Binding-site contacts:
Ligand atom C8 contacts residue TYR99 of chain 1.C at 3.8 Å (hydrophobic).
Ligand atom O1B contacts residue GLY138 of chain 1.C at 3.7 Å.
Ligand atom O8 contacts residue TRP154 of chain 1.C at 3.9 Å.
Ligand atom O6 contacts residue GLN227 of chain 1.C at 3.7 Å.
Ligand atom C1 contacts residue GLY138 of chain 1.C at 3.6 Å.
Ligand atom O3 contacts residue GLN227 of chain 1.C at 3.2 Å (h-bond).
Ligand atom C4 contacts residue GLY136 of chain 1.C at 3.5 Å.
Ligand atom C9 contacts residue TRP154 of chain 1.C at 3.9 Å (hydrophobic).
Ligand atom O1A contacts residue GLY138 of chain 1.C at 2.8 Å (h-bond).
Ligand atom C8 contacts residue GLN227 of chain 1.C at 3.7 Å.
Ligand atom O10 contacts residue GLY136 of chain 1.C at 3.7 Å.
Ligand atom O4 contacts residue GLN227 of chain 1.C at 3.2 Å (h-bond).
Ligand atom N5 contacts residue GLY136 of chain 1.C at 2.9 Å (h-bond).
Ligand atom C1 contacts residue SER137 of chain 1.C at 3.5 Å.
Ligand atom C9 contacts residue TYR99 of chain 1.C at 3.4 Å (hydrophobic).
Ligand atom C9 contacts residue GLU191 of chain 1.C at 3.4 Å.
Ligand atom O10 contacts residue TRP154 of chain 1.C at 3.9 Å.
Ligand atom O7 contacts residue GLU191 of chain 1.C at 3.8 Å.
Ligand atom C6 contacts residue GLU191 of chain 1.C at 3.9 Å.
Ligand atom C10 contacts residue GLY136 of chain 1.C at 3.8 Å.
Ligand atom C5 contacts residue GLY136 of chain 1.C at 3.8 Å.
Ligand atom O1A contacts residue SER137 of chain 1.C at 3.4 Å.
Ligand atom O8 contacts residue LYS194 of chain 1.C at 3.3 Å (salt-bridge).
Ligand atom O1A contacts residue ASP146 of chain 1.C at 4.0 Å.
Ligand atom C9 contacts residue HIS184 of chain 1.C at 3.3 Å.
Ligand atom O1B contacts residue GLN227 of chain 1.C at 3.1 Å.
Ligand atom O8 contacts residue TYR99 of chain 1.C at 3.1 Å (h-bond).
Ligand atom O9 contacts residue HIS184 of chain 1.C at 3.2 Å (h-bond).
Ligand atom C7 contacts residue TRP154 of chain 1.C at 3.7 Å (hydrophobic).
Ligand atom O4 contacts residue GLY136 of chain 1.C at 3.9 Å.
Ligand atom O9 contacts residue GLU191 of chain 1.C at 2.8 Å (salt-bridge).
Ligand atom C11 contacts residue LEU195 of chain 1.C at 3.3 Å (hydrophobic).
Ligand atom O9 contacts residue TYR99 of chain 1.C at 3.0 Å (h-bond).
Ligand atom O1A contacts residue GLN227 of chain 1.C at 4.0 Å.
Ligand atom O10 contacts residue GLY135 of chain 1.C at 3.9 Å.
Ligand atom O7 contacts residue LEU195 of chain 1.C at 3.7 Å.
Ligand atom C1 contacts residue GLN227 of chain 1.C at 3.5 Å.
Ligand atom C8 contacts residue GLU191 of chain 1.C at 3.6 Å.
Ligand atom O8 contacts residue GLN227 of chain 1.C at 2.6 Å (h-bond).
Ligand atom O1B contacts residue SER137 of chain 1.C at 2.6 Å (h-bond).

This small molecule binds to this protein.
Small molecule (SMILES): CC(=O)N[C@@H]1[C@@H](O)[C@H](O[C@@H]2O[C@H](CO)[C@H](O)[C@H](O[C@]3(C(=O)O)C[C@H](O)[C@@H](NC(C)=O)[C@H]([C@H](O)[C@H](O)CO)O3)[C@H]2O)[C@@H](COS(=O)(=O)O)O[C@H]1O

Sequence of chain 1.C:
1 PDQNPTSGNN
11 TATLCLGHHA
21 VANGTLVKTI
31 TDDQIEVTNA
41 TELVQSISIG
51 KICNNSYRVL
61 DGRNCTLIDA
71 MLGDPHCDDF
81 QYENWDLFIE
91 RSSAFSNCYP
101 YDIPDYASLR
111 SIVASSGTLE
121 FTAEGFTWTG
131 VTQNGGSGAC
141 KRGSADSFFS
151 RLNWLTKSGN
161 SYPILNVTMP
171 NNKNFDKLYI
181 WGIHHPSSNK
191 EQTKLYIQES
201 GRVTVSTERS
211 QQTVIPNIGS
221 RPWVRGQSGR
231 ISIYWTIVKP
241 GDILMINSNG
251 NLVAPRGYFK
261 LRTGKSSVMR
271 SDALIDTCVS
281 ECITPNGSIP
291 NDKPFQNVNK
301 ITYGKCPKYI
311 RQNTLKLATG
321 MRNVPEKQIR